This protein binds this small molecule.
Small molecule (SMILES): O=C(O)CNC(=O)[C@@H]1CSC[N@]2CN1C(=O)CC[C@H]2C(=O)O

Binding-site contacts:
Ligand atom CB2 contacts residue ALA235 of chain 1.A at 4.3 Å (hydrophobic).
Ligand atom CD2 contacts residue ALA93 of chain 1.A at 3.5 Å (hydrophobic).
Ligand atom CG2 contacts residue TRP229 of chain 1.A at 3.8 Å (hydrophobic).
Ligand atom O32 contacts residue SER139 of chain 1.A at 3.5 Å (h-bond).
Ligand atom OE1 contacts residue VAL96 of chain 1.A at 3.8 Å.
Ligand atom CA2 contacts residue VAL96 of chain 1.A at 3.7 Å (hydrophobic).
Ligand atom O31 contacts residue NAP1 of chain 1.C at 3.0 Å.
Ligand atom CB2 contacts residue NAP1 of chain 1.C at 3.4 Å.
Ligand atom O32 contacts residue NAP1 of chain 1.C at 3.6 Å.
Ligand atom SD contacts residue MET234 of chain 1.A at 3.7 Å.
Ligand atom N3 contacts residue MET141 of chain 1.A at 4.1 Å.
Ligand atom N3 contacts residue TYR193 of chain 1.A at 3.5 Å.
Ligand atom O31 contacts residue SER139 of chain 1.A at 2.5 Å (h-bond).
Ligand atom CA3 contacts residue MET141 of chain 1.A at 3.6 Å (hydrophobic).
Ligand atom CA3 contacts residue TYR193 of chain 1.A at 4.3 Å (hydrophobic).
Ligand atom CA4 contacts residue NAP1 of chain 1.C at 4.0 Å.
Ligand atom O31 contacts residue TYR193 of chain 1.A at 2.6 Å (h-bond).
Ligand atom CA1 contacts residue VAL96 of chain 1.A at 4.1 Å (hydrophobic).
Ligand atom C2 contacts residue VAL96 of chain 1.A at 4.0 Å (hydrophobic).
Ligand atom CA4 contacts residue MET234 of chain 1.A at 4.3 Å (hydrophobic).
Ligand atom SD contacts residue PHE94 of chain 1.A at 3.7 Å.
Ligand atom C3 contacts residue SER139 of chain 1.A at 3.4 Å.
Ligand atom CA4 contacts residue TYR193 of chain 1.A at 3.7 Å (hydrophobic).
Ligand atom O2 contacts residue ARG144 of chain 1.A at 3.5 Å (salt-bridge).
Ligand atom CD2 contacts residue TYR193 of chain 1.A at 3.6 Å (hydrophobic).
Ligand atom N1 contacts residue VAL96 of chain 1.A at 3.3 Å.
Ligand atom OE1 contacts residue TRP229 of chain 1.A at 4.3 Å.
Ligand atom O12 contacts residue VAL96 of chain 1.A at 4.1 Å.
Ligand atom O2 contacts residue MET141 of chain 1.A at 4.0 Å.
Ligand atom O32 contacts residue MET141 of chain 1.A at 3.5 Å.
Ligand atom O31 contacts residue MET141 of chain 1.A at 3.7 Å.
Ligand atom C3 contacts residue TYR193 of chain 1.A at 3.5 Å (hydrophobic).
Ligand atom C3 contacts residue NAP1 of chain 1.C at 3.3 Å.
Ligand atom SD contacts residue ALA93 of chain 1.A at 3.6 Å.
Ligand atom CG2 contacts residue NAP1 of chain 1.C at 4.2 Å.
Ligand atom CB1 contacts residue PHE94 of chain 1.A at 3.1 Å (hydrophobic).
Ligand atom C3 contacts residue MET141 of chain 1.A at 3.6 Å (hydrophobic).
Ligand atom CD2 contacts residue MET234 of chain 1.A at 4.1 Å (hydrophobic).
Ligand atom O11 contacts residue ARG144 of chain 1.A at 2.8 Å (salt-bridge).
Ligand atom C1 contacts residue ARG144 of chain 1.A at 3.9 Å.

Sequence of chain 1.A:
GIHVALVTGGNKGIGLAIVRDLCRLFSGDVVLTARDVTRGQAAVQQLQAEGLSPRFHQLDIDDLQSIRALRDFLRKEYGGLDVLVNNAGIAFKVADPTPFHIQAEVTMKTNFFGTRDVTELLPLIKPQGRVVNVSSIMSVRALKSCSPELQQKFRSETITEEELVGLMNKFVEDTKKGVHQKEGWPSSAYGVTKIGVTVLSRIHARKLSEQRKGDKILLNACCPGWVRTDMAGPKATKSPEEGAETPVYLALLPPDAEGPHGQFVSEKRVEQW